Sequence of chain 2.A:
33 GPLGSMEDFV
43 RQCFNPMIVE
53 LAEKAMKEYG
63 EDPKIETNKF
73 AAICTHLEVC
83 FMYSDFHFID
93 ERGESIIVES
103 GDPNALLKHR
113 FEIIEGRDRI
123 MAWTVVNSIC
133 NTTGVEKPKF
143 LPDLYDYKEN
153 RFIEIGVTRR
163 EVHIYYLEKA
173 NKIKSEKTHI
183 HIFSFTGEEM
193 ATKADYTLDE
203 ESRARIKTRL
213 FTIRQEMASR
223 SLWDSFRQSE

This protein binds this small molecule.
Small molecule (SMILES): O=c1[nH]c(-c2ccc(-c3nnn[nH]3)cc2)c(Cc2cccc3ccccc23)cc1O

Binding-site contacts:
Ligand atom C03 contacts residue MN1 of chain 2.C at 3.4 Å.
Ligand atom C10 contacts residue MET58 of chain 2.A at 4.0 Å (hydrophobic).
Ligand atom C10 contacts residue ALA57 of chain 2.A at 3.5 Å (hydrophobic).
Ligand atom C09 contacts residue ALA57 of chain 2.A at 3.7 Å (hydrophobic).
Ligand atom C29 contacts residue MN1 of chain 2.B at 2.9 Å.
Ligand atom N25 contacts residue ARG161 of chain 2.A at 3.1 Å (salt-bridge).
Ligand atom O01 contacts residue ASP145 of chain 2.A at 3.1 Å (salt-bridge).
Ligand atom C02 contacts residue MN1 of chain 2.C at 3.1 Å.
Ligand atom N23 contacts residue LYS71 of chain 2.A at 3.5 Å.
Ligand atom N24 contacts residue LYS71 of chain 2.A at 3.9 Å.
Ligand atom C09 contacts residue MET58 of chain 2.A at 4.0 Å (hydrophobic).
Ligand atom O01 contacts residue GLU156 of chain 2.A at 3.2 Å (salt-bridge).
Ligand atom O30 contacts residue GLU156 of chain 2.A at 3.1 Å (salt-bridge).
Ligand atom C08 contacts residue ILE75 of chain 2.A at 3.5 Å (hydrophobic).
Ligand atom O01 contacts residue MN1 of chain 2.B at 2.2 Å.
Ligand atom O01 contacts residue HIS78 of chain 2.A at 3.0 Å (h-bond).
Ligand atom C26 contacts residue ALA74 of chain 2.A at 3.8 Å (hydrophobic).
Ligand atom C02 contacts residue GLU117 of chain 2.A at 3.5 Å.
Ligand atom C29 contacts residue GLU156 of chain 2.A at 3.9 Å.
Ligand atom N24 contacts residue ALA74 of chain 2.A at 3.9 Å.
Ligand atom O30 contacts residue MN1 of chain 2.B at 2.3 Å.
Ligand atom C21 contacts residue ALA74 of chain 2.A at 3.8 Å (hydrophobic).
Ligand atom O01 contacts residue GLU117 of chain 2.A at 3.2 Å (salt-bridge).
Ligand atom N24 contacts residue ARG161 of chain 2.A at 3.3 Å (salt-bridge).
Ligand atom C29 contacts residue HIS78 of chain 2.A at 3.2 Å.
Ligand atom O30 contacts residue HIS78 of chain 2.A at 3.2 Å (h-bond).
Ligand atom O30 contacts residue LYS171 of chain 2.A at 2.7 Å (salt-bridge).
Ligand atom N28 contacts residue HIS78 of chain 2.A at 4.0 Å.
Ligand atom C02 contacts residue MN1 of chain 2.B at 3.0 Å.
Ligand atom C03 contacts residue GLU117 of chain 2.A at 3.1 Å.
Ligand atom C29 contacts residue LYS171 of chain 2.A at 3.5 Å.
Ligand atom N25 contacts residue ALA74 of chain 2.A at 3.1 Å.
Ligand atom C02 contacts residue HIS78 of chain 2.A at 3.1 Å.
Ligand atom C03 contacts residue HIS78 of chain 2.A at 3.6 Å.
Ligand atom C11 contacts residue TYR61 of chain 2.A at 3.6 Å (hydrophobic).
Ligand atom C09 contacts residue ILE75 of chain 2.A at 3.7 Å (hydrophobic).
Ligand atom N22 contacts residue LYS71 of chain 2.A at 3.4 Å.
Ligand atom O01 contacts residue MN1 of chain 2.C at 2.2 Å.
Ligand atom C10 contacts residue TYR61 of chain 2.A at 3.9 Å (hydrophobic).
Ligand atom O30 contacts residue ILE157 of chain 2.A at 3.3 Å (h-bond).